Binding-site contacts:
Ligand atom N2 contacts residue ASN154 of chain 51.A at 2.2 Å (h-bond).
Ligand atom C8 contacts residue GLY150 of chain 51.A at 4.3 Å.
Ligand atom C2 contacts residue ASN154 of chain 51.A at 2.9 Å.
Ligand atom C6 contacts residue THR156 of chain 51.A at 4.2 Å.
Ligand atom C3 contacts residue ASN154 of chain 51.A at 4.3 Å.
Ligand atom O7 contacts residue GLY150 of chain 51.A at 4.2 Å.
Ligand atom O7 contacts residue THR156 of chain 51.A at 4.2 Å.
Ligand atom C8 contacts residue ASN154 of chain 51.A at 3.4 Å.
Ligand atom C7 contacts residue ASN154 of chain 51.A at 1.9 Å.
Ligand atom C5 contacts residue THR156 of chain 51.A at 3.7 Å.
Ligand atom C7 contacts residue VAL153 of chain 51.A at 4.0 Å (hydrophobic).
Ligand atom O5 contacts residue THR156 of chain 51.A at 3.9 Å.
Ligand atom O7 contacts residue VAL153 of chain 51.A at 2.8 Å (h-bond).
Ligand atom O5 contacts residue ASN154 of chain 51.A at 3.7 Å.
Ligand atom O7 contacts residue ASN154 of chain 51.A at 1.3 Å (h-bond).
Ligand atom C1 contacts residue ASN154 of chain 51.A at 2.6 Å.
Ligand atom C7 contacts residue GLY150 of chain 51.A at 4.5 Å.
Ligand atom C1 contacts residue THR156 of chain 51.A at 4.1 Å.

A protein and the small-molecule ligand that binds it are described below.
Small molecule (SMILES): CC(=O)N[C@H]1[C@H](O[C@H]2[C@H](O)[C@@H](NC(C)=O)CO[C@@H]2CO)O[C@H](CO)[C@@H](O)[C@@H]1O

Sequence of chain 51.A:
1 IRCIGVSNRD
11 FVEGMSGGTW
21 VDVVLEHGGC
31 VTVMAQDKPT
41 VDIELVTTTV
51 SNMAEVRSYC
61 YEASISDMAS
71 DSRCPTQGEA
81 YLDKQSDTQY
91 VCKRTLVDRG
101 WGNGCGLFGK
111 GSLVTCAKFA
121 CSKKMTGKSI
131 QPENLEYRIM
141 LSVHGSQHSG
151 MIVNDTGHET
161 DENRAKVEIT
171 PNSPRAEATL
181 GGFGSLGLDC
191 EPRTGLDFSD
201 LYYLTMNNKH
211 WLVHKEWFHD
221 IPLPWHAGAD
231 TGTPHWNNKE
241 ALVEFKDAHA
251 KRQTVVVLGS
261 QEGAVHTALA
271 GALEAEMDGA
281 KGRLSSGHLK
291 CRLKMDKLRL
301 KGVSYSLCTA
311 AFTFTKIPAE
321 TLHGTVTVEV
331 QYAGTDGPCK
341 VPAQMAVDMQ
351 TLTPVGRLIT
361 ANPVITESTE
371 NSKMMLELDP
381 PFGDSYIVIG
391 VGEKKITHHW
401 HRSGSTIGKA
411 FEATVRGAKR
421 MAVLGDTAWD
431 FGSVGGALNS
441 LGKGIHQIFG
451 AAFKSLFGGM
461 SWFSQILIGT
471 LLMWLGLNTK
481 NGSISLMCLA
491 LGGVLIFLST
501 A